A protein and the small-molecule ligand that binds it are described below.
Small molecule (SMILES): O=C(CCCC[C@@H]1SC[C@@H]2NC(=O)N[C@@H]21)N[C@H]1CCNC1

Binding-site contacts:
Ligand atom C11 contacts residue SER87 of chain 1.C at 3.4 Å.
Ligand atom S1 contacts residue TRP91 of chain 1.C at 3.8 Å.
Ligand atom O2 contacts residue ASN27 of chain 1.C at 3.0 Å (h-bond).
Ligand atom S1 contacts residue THR89 of chain 1.C at 3.3 Å (h-bond).
Ligand atom C9 contacts residue ASN49 of chain 1.C at 3.8 Å.
Ligand atom C3 contacts residue GLY55 of chain 1.C at 3.4 Å.
Ligand atom C9 contacts residue ASN27 of chain 1.C at 3.8 Å.
Ligand atom C2 contacts residue TRP78 of chain 1.C at 3.7 Å (hydrophobic).
Ligand atom C14 contacts residue TYR111 of chain 1.C at 3.5 Å (hydrophobic).
Ligand atom C2 contacts residue SER87 of chain 1.C at 3.9 Å.
Ligand atom O1 contacts residue GLY55 of chain 1.C at 3.0 Å (h-bond).
Ligand atom N2 contacts residue ASN49 of chain 1.C at 2.9 Å (h-bond).
Ligand atom C5 contacts residue TRP78 of chain 1.C at 3.7 Å (hydrophobic).
Ligand atom C3 contacts residue ASN49 of chain 1.C at 3.7 Å.
Ligand atom C5 contacts residue ASN49 of chain 1.C at 3.7 Å.
Ligand atom O2 contacts residue SER31 of chain 1.C at 2.7 Å (h-bond).
Ligand atom O2 contacts residue TYR47 of chain 1.C at 2.6 Å (h-bond).
Ligand atom N1 contacts residue ASP124 of chain 1.C at 2.9 Å (salt-bridge).
Ligand atom C1 contacts residue SER87 of chain 1.C at 3.9 Å.
Ligand atom S1 contacts residue TRP78 of chain 1.C at 3.9 Å.
Ligand atom O1 contacts residue THR54 of chain 1.C at 3.9 Å.
Ligand atom N2 contacts residue ALA51 of chain 1.C at 3.7 Å.
Ligand atom C14 contacts residue LEU109 of chain 1.C at 3.8 Å (hydrophobic).
Ligand atom N1 contacts residue ASN27 of chain 1.C at 3.9 Å.
Ligand atom C8 contacts residue TRP107 of chain 1.C at 3.9 Å (hydrophobic).
Ligand atom C8 contacts residue ASP124 of chain 1.C at 3.9 Å.
Ligand atom C9 contacts residue SER31 of chain 1.C at 3.7 Å.
Ligand atom O2 contacts residue ASN49 of chain 1.C at 3.8 Å.
Ligand atom N4 contacts residue TYR111 of chain 1.C at 3.6 Å.
Ligand atom C4 contacts residue TRP78 of chain 1.C at 3.5 Å (hydrophobic).
Ligand atom N1 contacts residue TYR47 of chain 1.C at 3.8 Å.
Ligand atom O2 contacts residue ASP124 of chain 1.C at 3.9 Å.
Ligand atom C9 contacts residue TYR47 of chain 1.C at 3.4 Å (hydrophobic).
Ligand atom C9 contacts residue ASP124 of chain 1.C at 3.8 Å.
Ligand atom N3 contacts residue SER87 of chain 1.C at 3.0 Å (h-bond).
Ligand atom C3 contacts residue TRP78 of chain 1.C at 3.7 Å (hydrophobic).
Ligand atom N1 contacts residue TRP91 of chain 1.C at 4.0 Å.
Ligand atom C1 contacts residue GLY55 of chain 1.C at 3.9 Å.
Ligand atom C2 contacts residue GLY55 of chain 1.C at 3.9 Å.
Ligand atom C7 contacts residue TRP107 of chain 1.C at 3.4 Å (hydrophobic).

Sequence of chain 1.C:
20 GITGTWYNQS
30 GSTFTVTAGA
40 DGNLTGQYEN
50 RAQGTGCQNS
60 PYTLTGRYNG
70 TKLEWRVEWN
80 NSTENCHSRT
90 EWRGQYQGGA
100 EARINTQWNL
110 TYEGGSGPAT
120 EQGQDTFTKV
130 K